Sequence of chain 1.J:
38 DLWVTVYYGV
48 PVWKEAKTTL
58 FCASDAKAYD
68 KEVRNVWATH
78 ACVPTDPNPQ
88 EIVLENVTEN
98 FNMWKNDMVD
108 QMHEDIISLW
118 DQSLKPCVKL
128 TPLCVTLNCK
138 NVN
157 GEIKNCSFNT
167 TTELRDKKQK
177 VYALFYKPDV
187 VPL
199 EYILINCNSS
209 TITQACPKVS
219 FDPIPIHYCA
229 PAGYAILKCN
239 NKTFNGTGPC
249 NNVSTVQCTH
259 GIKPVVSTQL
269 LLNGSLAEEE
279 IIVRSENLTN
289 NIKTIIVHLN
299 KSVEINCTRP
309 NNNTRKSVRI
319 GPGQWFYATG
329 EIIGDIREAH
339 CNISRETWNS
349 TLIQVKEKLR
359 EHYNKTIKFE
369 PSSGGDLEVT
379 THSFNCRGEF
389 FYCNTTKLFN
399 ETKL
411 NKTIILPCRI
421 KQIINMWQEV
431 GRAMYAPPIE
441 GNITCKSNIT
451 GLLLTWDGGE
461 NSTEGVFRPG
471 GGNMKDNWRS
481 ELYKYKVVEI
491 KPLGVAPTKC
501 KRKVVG

Binding-site contacts:
Ligand atom O5 contacts residue ASN93 of chain 1.J at 2.4 Å (h-bond).
Ligand atom C3 contacts residue ASN93 of chain 1.J at 3.8 Å.
Ligand atom C6 contacts residue ASN93 of chain 1.J at 4.5 Å.
Ligand atom C1 contacts residue ASN93 of chain 1.J at 1.4 Å.
Ligand atom O7 contacts residue ASN93 of chain 1.J at 3.8 Å.
Ligand atom N2 contacts residue GLU92 of chain 1.J at 4.3 Å.
Ligand atom C2 contacts residue ASN93 of chain 1.J at 2.4 Å.
Ligand atom C4 contacts residue ASN93 of chain 1.J at 4.2 Å.
Ligand atom O7 contacts residue GLU92 of chain 1.J at 3.4 Å.
Ligand atom C7 contacts residue SER17 of chain 1.G at 4.5 Å.
Ligand atom C5 contacts residue ASN93 of chain 1.J at 3.7 Å.
Ligand atom C7 contacts residue ASN93 of chain 1.J at 3.5 Å.
Ligand atom O6 contacts residue ASN93 of chain 1.J at 3.8 Å.
Ligand atom N2 contacts residue ASN93 of chain 1.J at 2.9 Å (h-bond).
Ligand atom C7 contacts residue GLU92 of chain 1.J at 3.6 Å.
Ligand atom N2 contacts residue SER17 of chain 1.G at 3.8 Å.
Ligand atom C8 contacts residue SER17 of chain 1.G at 3.9 Å.
Ligand atom C1 contacts residue GLU92 of chain 1.J at 4.4 Å.
Ligand atom C8 contacts residue GLU92 of chain 1.J at 3.7 Å.

A small-molecule ligand and the protein it binds are described below.
Small molecule (SMILES): CC(=O)N[C@@H]1[C@@H](O)[C@H](O)[C@@H](CO)O[C@H]1O

Sequence of chain 1.G:
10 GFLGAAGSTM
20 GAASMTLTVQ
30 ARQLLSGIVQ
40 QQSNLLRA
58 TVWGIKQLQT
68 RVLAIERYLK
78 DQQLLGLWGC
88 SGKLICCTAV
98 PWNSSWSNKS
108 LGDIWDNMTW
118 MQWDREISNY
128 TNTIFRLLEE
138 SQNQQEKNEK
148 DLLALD